This protein binds this small molecule.
Small molecule (SMILES): CC(=O)N[C@H]1[C@H](O[C@H]2[C@H](O)[C@@H](NC(C)=O)CO[C@@H]2CO)O[C@H](CO)[C@@H](O)[C@@H]1O

Sequence of chain 1.B:
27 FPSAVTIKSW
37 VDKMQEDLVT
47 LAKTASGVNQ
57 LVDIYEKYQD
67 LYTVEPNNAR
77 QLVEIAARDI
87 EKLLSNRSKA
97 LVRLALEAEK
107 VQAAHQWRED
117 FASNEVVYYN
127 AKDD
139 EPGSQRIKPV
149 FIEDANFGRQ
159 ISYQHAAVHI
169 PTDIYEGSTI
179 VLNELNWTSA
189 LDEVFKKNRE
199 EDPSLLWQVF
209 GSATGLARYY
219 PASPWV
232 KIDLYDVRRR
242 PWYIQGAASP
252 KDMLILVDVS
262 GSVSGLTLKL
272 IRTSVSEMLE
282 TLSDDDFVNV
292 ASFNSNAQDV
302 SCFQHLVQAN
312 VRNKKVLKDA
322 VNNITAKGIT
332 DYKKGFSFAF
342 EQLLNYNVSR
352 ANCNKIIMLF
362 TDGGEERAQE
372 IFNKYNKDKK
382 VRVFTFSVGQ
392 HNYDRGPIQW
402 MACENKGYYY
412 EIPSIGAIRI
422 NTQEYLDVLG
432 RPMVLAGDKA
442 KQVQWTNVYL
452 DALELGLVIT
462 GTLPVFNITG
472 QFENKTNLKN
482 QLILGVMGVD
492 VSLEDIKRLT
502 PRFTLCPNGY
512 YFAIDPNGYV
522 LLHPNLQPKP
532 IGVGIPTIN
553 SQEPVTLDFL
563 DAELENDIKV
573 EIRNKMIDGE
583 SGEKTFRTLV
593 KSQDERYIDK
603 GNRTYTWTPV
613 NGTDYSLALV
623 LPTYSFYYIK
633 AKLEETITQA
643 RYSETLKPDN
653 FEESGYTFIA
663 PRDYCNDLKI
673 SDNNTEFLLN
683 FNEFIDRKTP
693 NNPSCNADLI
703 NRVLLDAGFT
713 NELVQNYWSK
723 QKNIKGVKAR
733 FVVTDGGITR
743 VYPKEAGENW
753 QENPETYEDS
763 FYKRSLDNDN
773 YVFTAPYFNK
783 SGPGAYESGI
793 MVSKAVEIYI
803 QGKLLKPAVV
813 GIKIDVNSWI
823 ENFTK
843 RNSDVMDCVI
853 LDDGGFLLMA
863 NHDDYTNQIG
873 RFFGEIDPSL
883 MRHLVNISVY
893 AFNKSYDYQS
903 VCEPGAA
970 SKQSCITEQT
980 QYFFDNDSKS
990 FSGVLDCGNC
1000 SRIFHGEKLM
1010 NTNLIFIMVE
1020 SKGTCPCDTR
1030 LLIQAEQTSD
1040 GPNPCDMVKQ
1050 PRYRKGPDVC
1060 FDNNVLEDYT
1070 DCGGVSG

Binding-site contacts:
Ligand atom C4 contacts residue ASN348 of chain 1.B at 4.2 Å.
Ligand atom C8 contacts residue ASN348 of chain 1.B at 3.3 Å.
Ligand atom C7 contacts residue ASN348 of chain 1.B at 2.9 Å.
Ligand atom C3 contacts residue ASN348 of chain 1.B at 3.9 Å.
Ligand atom O6 contacts residue ASN348 of chain 1.B at 4.4 Å.
Ligand atom C2 contacts residue ASN348 of chain 1.B at 2.5 Å.
Ligand atom C5 contacts residue ASN348 of chain 1.B at 3.6 Å.
Ligand atom O7 contacts residue ASN348 of chain 1.B at 3.7 Å.
Ligand atom O5 contacts residue ASN348 of chain 1.B at 2.3 Å (h-bond).
Ligand atom N2 contacts residue ASN348 of chain 1.B at 2.5 Å (h-bond).
Ligand atom C1 contacts residue ASN348 of chain 1.B at 1.4 Å.